Sequence of chain 1.B:
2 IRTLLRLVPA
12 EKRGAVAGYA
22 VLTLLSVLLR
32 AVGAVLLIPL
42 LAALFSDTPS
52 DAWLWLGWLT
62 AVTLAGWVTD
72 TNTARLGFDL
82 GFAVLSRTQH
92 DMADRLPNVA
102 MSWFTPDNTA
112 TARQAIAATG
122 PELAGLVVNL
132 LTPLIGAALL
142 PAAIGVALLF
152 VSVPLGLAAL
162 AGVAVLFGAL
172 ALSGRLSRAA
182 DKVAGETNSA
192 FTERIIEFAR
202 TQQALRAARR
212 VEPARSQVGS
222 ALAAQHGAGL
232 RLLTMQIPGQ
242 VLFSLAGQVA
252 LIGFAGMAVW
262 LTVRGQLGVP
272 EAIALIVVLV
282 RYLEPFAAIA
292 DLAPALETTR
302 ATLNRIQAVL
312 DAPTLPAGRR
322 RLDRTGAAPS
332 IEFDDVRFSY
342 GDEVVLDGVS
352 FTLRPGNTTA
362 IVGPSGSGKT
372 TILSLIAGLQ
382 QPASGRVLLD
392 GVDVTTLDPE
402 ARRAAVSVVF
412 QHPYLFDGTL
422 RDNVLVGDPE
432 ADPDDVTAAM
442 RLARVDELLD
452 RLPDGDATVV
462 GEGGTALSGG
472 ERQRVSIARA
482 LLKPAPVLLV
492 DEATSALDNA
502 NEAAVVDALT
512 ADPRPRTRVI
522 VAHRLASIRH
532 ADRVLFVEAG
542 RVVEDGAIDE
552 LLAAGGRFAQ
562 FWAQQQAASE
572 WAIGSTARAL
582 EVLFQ

The small molecule below binds the protein below.
Small molecule (SMILES): CCCCCCCCCCO[C@@H]1O[C@H](CO)[C@@H](O[C@H]2O[C@H](CO)[C@@H](O)[C@H](O)[C@H]2O)[C@H](O)[C@H]1O

Binding-site contacts:
Ligand atom O61 contacts residue SER368 of chain 1.B at 3.8 Å.
Ligand atom C37 contacts residue THR371 of chain 1.B at 4.1 Å.
Ligand atom C40 contacts residue LEU374 of chain 1.B at 3.9 Å (hydrophobic).
Ligand atom C28 contacts residue THR371 of chain 1.B at 4.0 Å.
Ligand atom O2 contacts residue TYR341 of chain 1.B at 3.1 Å.
Ligand atom C34 contacts residue LEU380 of chain 1.B at 4.2 Å (hydrophobic).
Ligand atom C43 contacts residue VAL409 of chain 1.B at 3.9 Å (hydrophobic).
Ligand atom C43 contacts residue ASP492 of chain 1.B at 3.6 Å.
Ligand atom C37 contacts residue LEU380 of chain 1.B at 4.1 Å (hydrophobic).
Ligand atom O61 contacts residue THR372 of chain 1.B at 3.5 Å (h-bond).
Ligand atom C57 contacts residue SER368 of chain 1.B at 3.4 Å.
Ligand atom C40 contacts residue LEU380 of chain 1.B at 4.3 Å (hydrophobic).
Ligand atom O4 contacts residue TYR341 of chain 1.B at 4.2 Å.
Ligand atom O1 contacts residue SER368 of chain 1.B at 3.9 Å.
Ligand atom C28 contacts residue SER375 of chain 1.B at 4.1 Å.
Ligand atom C40 contacts residue VAL409 of chain 1.B at 4.4 Å (hydrophobic).
Ligand atom C40 contacts residue THR371 of chain 1.B at 4.3 Å.
Ligand atom O2 contacts residue GLU344 of chain 1.B at 3.9 Å.
Ligand atom C11 contacts residue GLU344 of chain 1.B at 3.5 Å.
Ligand atom C34 contacts residue THR371 of chain 1.B at 3.6 Å.
Ligand atom O6 contacts residue GLU344 of chain 1.B at 3.2 Å (salt-bridge).
Ligand atom C8 contacts residue TYR341 of chain 1.B at 4.3 Å (hydrophobic).
Ligand atom C22 contacts residue GLN381 of chain 1.B at 3.7 Å.
Ligand atom C18 contacts residue TYR341 of chain 1.B at 4.2 Å (hydrophobic).
Ligand atom C9 contacts residue GLU344 of chain 1.B at 4.1 Å.
Ligand atom C37 contacts residue PHE411 of chain 1.B at 3.7 Å (hydrophobic).
Ligand atom C31 contacts residue THR371 of chain 1.B at 4.1 Å.
Ligand atom C40 contacts residue PHE411 of chain 1.B at 4.2 Å (hydrophobic).
Ligand atom O6 contacts residue GLY367 of chain 1.B at 4.0 Å.
Ligand atom C40 contacts residue SER375 of chain 1.B at 3.9 Å.
Ligand atom C19 contacts residue SER103 of chain 1.B at 4.2 Å.
Ligand atom C25 contacts residue GLN381 of chain 1.B at 4.3 Å.
Ligand atom C19 contacts residue MET102 of chain 1.B at 4.2 Å (hydrophobic).
Ligand atom C19 contacts residue GLN381 of chain 1.B at 3.2 Å.
Ligand atom C31 contacts residue SER375 of chain 1.B at 4.2 Å.
Ligand atom C7 contacts residue TYR341 of chain 1.B at 4.2 Å (hydrophobic).
Ligand atom C43 contacts residue LEU374 of chain 1.B at 3.7 Å (hydrophobic).
Ligand atom O6 contacts residue SER368 of chain 1.B at 4.1 Å.
Ligand atom C34 contacts residue SER375 of chain 1.B at 3.5 Å.
Ligand atom C8 contacts residue GLU344 of chain 1.B at 3.8 Å.